Sequence of chain 1.A:
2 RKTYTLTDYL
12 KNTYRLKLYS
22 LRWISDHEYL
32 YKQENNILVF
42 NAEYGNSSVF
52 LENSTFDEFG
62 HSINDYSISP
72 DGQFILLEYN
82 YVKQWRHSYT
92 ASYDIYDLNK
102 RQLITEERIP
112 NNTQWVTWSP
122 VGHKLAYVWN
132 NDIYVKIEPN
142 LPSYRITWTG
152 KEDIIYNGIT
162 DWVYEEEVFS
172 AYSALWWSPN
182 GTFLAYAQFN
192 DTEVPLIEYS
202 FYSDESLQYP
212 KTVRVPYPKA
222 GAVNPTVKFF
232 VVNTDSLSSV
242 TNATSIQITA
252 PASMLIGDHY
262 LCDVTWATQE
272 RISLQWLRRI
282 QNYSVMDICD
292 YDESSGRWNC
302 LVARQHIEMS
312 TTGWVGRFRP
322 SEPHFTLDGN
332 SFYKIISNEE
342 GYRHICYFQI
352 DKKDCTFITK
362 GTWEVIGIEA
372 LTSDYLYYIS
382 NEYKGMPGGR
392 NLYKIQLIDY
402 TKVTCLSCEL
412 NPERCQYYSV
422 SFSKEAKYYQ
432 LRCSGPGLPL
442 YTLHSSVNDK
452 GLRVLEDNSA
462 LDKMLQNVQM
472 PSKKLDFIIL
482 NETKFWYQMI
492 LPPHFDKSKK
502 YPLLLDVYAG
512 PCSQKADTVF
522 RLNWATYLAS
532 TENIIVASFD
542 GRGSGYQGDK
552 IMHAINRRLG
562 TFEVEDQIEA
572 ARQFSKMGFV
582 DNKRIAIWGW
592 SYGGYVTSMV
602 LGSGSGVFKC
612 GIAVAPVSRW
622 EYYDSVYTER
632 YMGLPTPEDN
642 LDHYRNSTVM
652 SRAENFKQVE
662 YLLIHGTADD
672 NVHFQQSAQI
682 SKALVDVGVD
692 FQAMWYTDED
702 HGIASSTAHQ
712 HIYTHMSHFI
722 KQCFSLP

Binding-site contacts:
Ligand atom C4 contacts residue ASN181 of chain 1.A at 4.3 Å.
Ligand atom C5 contacts residue THR183 of chain 1.A at 3.6 Å.
Ligand atom O5 contacts residue GLN270 of chain 1.A at 3.5 Å.
Ligand atom C3 contacts residue THR183 of chain 1.A at 4.3 Å.
Ligand atom C2 contacts residue ASN181 of chain 1.A at 2.5 Å.
Ligand atom O5 contacts residue THR183 of chain 1.A at 3.6 Å.
Ligand atom N2 contacts residue ASN181 of chain 1.A at 2.8 Å (h-bond).
Ligand atom C5 contacts residue ASN181 of chain 1.A at 3.7 Å.
Ligand atom O5 contacts residue ASN181 of chain 1.A at 2.4 Å (h-bond).
Ligand atom C2 contacts residue THR183 of chain 1.A at 4.2 Å.
Ligand atom O6 contacts residue GLN270 of chain 1.A at 3.3 Å.
Ligand atom C6 contacts residue GLN270 of chain 1.A at 3.8 Å.
Ligand atom C1 contacts residue GLN270 of chain 1.A at 4.4 Å.
Ligand atom C8 contacts residue ASN181 of chain 1.A at 4.3 Å.
Ligand atom C5 contacts residue GLN270 of chain 1.A at 4.3 Å.
Ligand atom C1 contacts residue THR183 of chain 1.A at 3.2 Å.
Ligand atom C3 contacts residue ASN181 of chain 1.A at 3.8 Å.
Ligand atom C7 contacts residue ASN181 of chain 1.A at 3.3 Å.
Ligand atom C1 contacts residue ASN181 of chain 1.A at 1.4 Å.
Ligand atom O7 contacts residue ASN181 of chain 1.A at 3.6 Å.
Ligand atom C6 contacts residue GLU271 of chain 1.A at 3.4 Å.
Ligand atom O6 contacts residue GLU271 of chain 1.A at 2.7 Å (salt-bridge).

A small-molecule ligand and the protein it binds are described below.
Small molecule (SMILES): CC(=O)N[C@@H]1[C@@H](O)[C@H](O)[C@@H](CO)O[C@H]1O